Sequence of chain 1.A:
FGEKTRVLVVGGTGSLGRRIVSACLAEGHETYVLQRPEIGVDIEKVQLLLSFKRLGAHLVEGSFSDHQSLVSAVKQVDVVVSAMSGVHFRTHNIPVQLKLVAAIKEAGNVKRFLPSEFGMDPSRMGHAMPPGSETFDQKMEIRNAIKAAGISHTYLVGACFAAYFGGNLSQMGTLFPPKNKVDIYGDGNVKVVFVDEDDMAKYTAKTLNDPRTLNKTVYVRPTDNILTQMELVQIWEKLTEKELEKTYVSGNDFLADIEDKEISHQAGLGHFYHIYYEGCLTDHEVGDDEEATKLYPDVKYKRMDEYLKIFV

This protein binds this small molecule.
Small molecule (SMILES): COc1cc([C@H]2OC[C@H]3[C@@H]2CO[C@@H]3c2ccc(O)c(OC)c2)ccc1O

Sequence of chain 2.A:
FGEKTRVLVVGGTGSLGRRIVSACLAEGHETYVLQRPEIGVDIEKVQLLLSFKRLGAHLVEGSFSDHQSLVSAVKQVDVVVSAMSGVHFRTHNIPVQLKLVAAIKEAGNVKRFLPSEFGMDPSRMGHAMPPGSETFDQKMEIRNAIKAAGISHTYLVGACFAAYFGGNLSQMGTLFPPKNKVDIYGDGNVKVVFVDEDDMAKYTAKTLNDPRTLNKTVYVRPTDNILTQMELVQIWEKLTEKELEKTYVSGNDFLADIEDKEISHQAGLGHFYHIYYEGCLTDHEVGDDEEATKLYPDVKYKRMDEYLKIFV

Binding-site contacts:
Ligand atom CAQ contacts residue PHE94 of chain 2.A at 3.5 Å (hydrophobic).
Ligand atom CAU contacts residue PHE94 of chain 2.A at 3.8 Å (hydrophobic).
Ligand atom CAV contacts residue NDP1 of chain 2.B at 3.6 Å.
Ligand atom CAQ contacts residue GLY273 of chain 2.A at 3.7 Å.
Ligand atom OAC contacts residue GLY178 of chain 2.A at 3.1 Å (h-bond).
Ligand atom OAC contacts residue MET177 of chain 2.A at 3.5 Å.
Ligand atom CAY contacts residue GLY178 of chain 2.A at 3.9 Å.
Ligand atom OAE contacts residue MET177 of chain 2.A at 3.8 Å.
Ligand atom CAN contacts residue NDP1 of chain 2.B at 3.8 Å.
Ligand atom CAY contacts residue GLN176 of chain 2.A at 3.7 Å.
Ligand atom OAF contacts residue GLY124 of chain 2.A at 3.3 Å.
Ligand atom OAA contacts residue PHE277 of chain 2.A at 3.5 Å.
Ligand atom OAC contacts residue VAL46 of chain 1.A at 3.4 Å.
Ligand atom CAT contacts residue NDP1 of chain 2.B at 3.8 Å.
Ligand atom OAB contacts residue VAL92 of chain 2.A at 3.8 Å.
Ligand atom CAG contacts residue PHE94 of chain 2.A at 3.8 Å (hydrophobic).
Ligand atom OAF contacts residue MET125 of chain 2.A at 2.7 Å (h-bond).
Ligand atom CAY contacts residue THR179 of chain 2.A at 3.8 Å.
Ligand atom CAX contacts residue MET125 of chain 2.A at 3.8 Å (hydrophobic).
Ligand atom CAY contacts residue VAL46 of chain 1.A at 3.8 Å (hydrophobic).
Ligand atom CAM contacts residue PHE94 of chain 2.A at 3.7 Å (hydrophobic).
Ligand atom CAT contacts residue MET125 of chain 2.A at 3.7 Å (hydrophobic).
Ligand atom CAM contacts residue PHE277 of chain 2.A at 3.7 Å (hydrophobic).
Ligand atom CAK contacts residue HIS276 of chain 2.A at 3.4 Å.
Ligand atom CAS contacts residue VAL46 of chain 1.A at 3.9 Å (hydrophobic).
Ligand atom OAE contacts residue GLY178 of chain 2.A at 3.0 Å (h-bond).
Ligand atom OAD contacts residue MET125 of chain 2.A at 3.2 Å (h-bond).
Ligand atom CAZ contacts residue CYS165 of chain 2.A at 3.8 Å (hydrophobic).
Ligand atom CAR contacts residue HIS276 of chain 2.A at 3.8 Å.
Ligand atom CAP contacts residue NDP1 of chain 2.B at 3.5 Å.
Ligand atom OAB contacts residue NDP1 of chain 2.B at 3.0 Å.
Ligand atom CAO contacts residue PHE277 of chain 2.A at 3.6 Å (hydrophobic).
Ligand atom OAD contacts residue GLY124 of chain 2.A at 3.7 Å.
Ligand atom CAY contacts residue TYR169 of chain 2.A at 3.5 Å (hydrophobic).
Ligand atom OAA contacts residue PHE170 of chain 2.A at 3.9 Å.
Ligand atom CAJ contacts residue NDP1 of chain 2.B at 3.7 Å.
Ligand atom CAH contacts residue HIS276 of chain 2.A at 3.8 Å.
Ligand atom OAD contacts residue NDP1 of chain 2.B at 3.7 Å.
Ligand atom CAZ contacts residue NDP1 of chain 2.B at 3.7 Å.
Ligand atom CAY contacts residue ASN173 of chain 2.A at 3.4 Å.